Sequence of chain 1.A:
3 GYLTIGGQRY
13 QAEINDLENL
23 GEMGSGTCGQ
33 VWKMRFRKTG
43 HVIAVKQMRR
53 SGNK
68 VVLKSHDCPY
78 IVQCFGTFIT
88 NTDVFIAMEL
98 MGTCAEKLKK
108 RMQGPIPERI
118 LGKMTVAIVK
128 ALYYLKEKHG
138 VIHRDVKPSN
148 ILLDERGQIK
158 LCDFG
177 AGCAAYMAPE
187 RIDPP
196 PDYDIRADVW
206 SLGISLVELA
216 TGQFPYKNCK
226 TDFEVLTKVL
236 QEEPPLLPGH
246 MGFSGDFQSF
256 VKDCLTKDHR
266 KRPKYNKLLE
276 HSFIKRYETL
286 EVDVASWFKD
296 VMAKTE

Binding-site contacts:
Ligand atom O48 contacts residue LEU149 of chain 1.A at 3.7 Å.
Ligand atom O38 contacts residue GLY26 of chain 1.A at 3.5 Å (h-bond).
Ligand atom O40 contacts residue THR29 of chain 1.A at 3.3 Å (h-bond).
Ligand atom C16 contacts residue MET98 of chain 1.A at 3.1 Å (hydrophobic).
Ligand atom O42 contacts residue CYS101 of chain 1.A at 3.8 Å.
Ligand atom C40 contacts residue THR29 of chain 1.A at 3.3 Å.
Ligand atom O48 contacts residue GLU96 of chain 1.A at 3.4 Å (salt-bridge).
Ligand atom C18 contacts residue LYS104 of chain 1.A at 3.2 Å.
Ligand atom C42 contacts residue CYS101 of chain 1.A at 1.8 Å (hydrophobic).
Ligand atom C15 contacts residue LEU149 of chain 1.A at 3.7 Å (hydrophobic).
Ligand atom O40 contacts residue GLY28 of chain 1.A at 3.8 Å.
Ligand atom C18 contacts residue CYS101 of chain 1.A at 2.7 Å (hydrophobic).
Ligand atom C14 contacts residue MET95 of chain 1.A at 3.2 Å (hydrophobic).
Ligand atom O48 contacts residue ALA46 of chain 1.A at 3.8 Å.
Ligand atom C59 contacts residue ALA46 of chain 1.A at 3.9 Å (hydrophobic).
Ligand atom C59 contacts residue MET95 of chain 1.A at 3.0 Å (hydrophobic).
Ligand atom O48 contacts residue MET98 of chain 1.A at 3.5 Å (h-bond).
Ligand atom C41 contacts residue GLY28 of chain 1.A at 3.4 Å.
Ligand atom C59 contacts residue GLU96 of chain 1.A at 2.9 Å.
Ligand atom C11 contacts residue MET98 of chain 1.A at 3.8 Å (hydrophobic).
Ligand atom C41 contacts residue CYS101 of chain 1.A at 3.2 Å (hydrophobic).
Ligand atom C41 contacts residue LYS104 of chain 1.A at 3.9 Å.
Ligand atom C42 contacts residue LYS104 of chain 1.A at 3.7 Å.
Ligand atom C17 contacts residue MET95 of chain 1.A at 3.5 Å (hydrophobic).
Ligand atom O44 contacts residue LYS48 of chain 1.A at 3.1 Å (salt-bridge).
Ligand atom O48 contacts residue MET95 of chain 1.A at 3.9 Å.
Ligand atom O40 contacts residue CYS101 of chain 1.A at 3.9 Å.
Ligand atom C40 contacts residue CYS101 of chain 1.A at 3.6 Å (hydrophobic).
Ligand atom O46 contacts residue MET98 of chain 1.A at 3.9 Å.
Ligand atom C40 contacts residue GLY28 of chain 1.A at 3.7 Å.
Ligand atom C31 contacts residue MET25 of chain 1.A at 3.9 Å (hydrophobic).
Ligand atom C39 contacts residue THR29 of chain 1.A at 3.5 Å.
Ligand atom O46 contacts residue GLY99 of chain 1.A at 3.8 Å.
Ligand atom O38 contacts residue MET25 of chain 1.A at 3.7 Å.
Ligand atom C14 contacts residue LEU149 of chain 1.A at 3.7 Å (hydrophobic).
Ligand atom C62 contacts residue MET25 of chain 1.A at 3.5 Å (hydrophobic).
Ligand atom O42 contacts residue SER146 of chain 1.A at 3.2 Å (h-bond).
Ligand atom C59 contacts residue LEU149 of chain 1.A at 3.4 Å (hydrophobic).
Ligand atom C15 contacts residue MET98 of chain 1.A at 3.8 Å (hydrophobic).
Ligand atom O44 contacts residue THR29 of chain 1.A at 2.5 Å (h-bond).

A small-molecule ligand and the protein it binds are described below.
Small molecule (SMILES): COc1cc(O)c2c(c1)/C=C/C[C@H](O)[C@H](O)C(=O)/C=C\C[C@H](C)OC2=O